A protein and the small-molecule ligand that binds it are described below.
Small molecule (SMILES): C[C@@H](OC(=O)N1C(=O)N[C@@H]2[C@@H](CCCCC(=O)O)SC[C@@H]21)c1cc2c(cc1[N+](=O)[O-])OCO2

Binding-site contacts:
Ligand atom C3 contacts residue SER16 of chain 1.C at 3.7 Å.
Ligand atom O12 contacts residue THR38 of chain 1.C at 2.8 Å (h-bond).
Ligand atom N2 contacts residue THR35 of chain 1.C at 2.9 Å (h-bond).
Ligand atom O31 contacts residue LEU14 of chain 1.C at 3.7 Å.
Ligand atom C38 contacts residue LEU14 of chain 1.C at 3.5 Å (hydrophobic).
Ligand atom C45 contacts residue LEU14 of chain 1.C at 3.4 Å (hydrophobic).
Ligand atom C4 contacts residue TRP110 of chain 1.A at 3.7 Å (hydrophobic).
Ligand atom O44 contacts residue GLY107 of chain 1.A at 3.5 Å (h-bond).
Ligand atom N1 contacts residue ASN118 of chain 1.C at 3.7 Å.
Ligand atom C33 contacts residue TRP110 of chain 1.A at 3.5 Å (hydrophobic).
Ligand atom O32 contacts residue ASN118 of chain 1.C at 3.7 Å.
Ligand atom C6 contacts residue TRP97 of chain 1.C at 3.7 Å (hydrophobic).
Ligand atom N40 contacts residue ASN118 of chain 1.C at 3.6 Å.
Ligand atom O3 contacts residue TYR33 of chain 1.C at 3.1 Å (h-bond).
Ligand atom O12 contacts residue THR40 of chain 1.C at 3.5 Å (h-bond).
Ligand atom O12 contacts residue ALA39 of chain 1.C at 2.6 Å (h-bond).
Ligand atom O3 contacts residue THR35 of chain 1.C at 3.7 Å.
Ligand atom C3 contacts residue THR35 of chain 1.C at 3.7 Å.
Ligand atom O11 contacts residue LEU99 of chain 1.C at 3.7 Å.
Ligand atom C36 contacts residue TRP110 of chain 1.A at 3.5 Å (hydrophobic).
Ligand atom O31 contacts residue ASN118 of chain 1.C at 3.2 Å (h-bond).
Ligand atom O54 contacts residue ASN118 of chain 1.C at 3.0 Å (h-bond).
Ligand atom C8 contacts residue TRP70 of chain 1.C at 3.2 Å (hydrophobic).
Ligand atom O3 contacts residue ASN12 of chain 1.C at 3.6 Å.
Ligand atom O31 contacts residue ASN12 of chain 1.C at 2.9 Å (h-bond).
Ligand atom C30 contacts residue ASN118 of chain 1.C at 3.4 Å.
Ligand atom O11 contacts residue THR40 of chain 1.C at 3.7 Å.
Ligand atom C36 contacts residue LEU14 of chain 1.C at 3.5 Å (hydrophobic).
Ligand atom C37 contacts residue LEU14 of chain 1.C at 3.4 Å (hydrophobic).
Ligand atom C34 contacts residue ILE117 of chain 1.C at 3.0 Å (hydrophobic).
Ligand atom O44 contacts residue LEU14 of chain 1.C at 3.6 Å.
Ligand atom N2 contacts residue VAL37 of chain 1.C at 3.7 Å.
Ligand atom O46 contacts residue LEU14 of chain 1.C at 3.7 Å.
Ligand atom O11 contacts residue SER75 of chain 1.C at 3.1 Å (h-bond).
Ligand atom O54 contacts residue ILE117 of chain 1.C at 3.5 Å (h-bond).
Ligand atom O3 contacts residue SER16 of chain 1.C at 2.8 Å (h-bond).
Ligand atom C11 contacts residue THR38 of chain 1.C at 3.6 Å.
Ligand atom C7 contacts residue TRP110 of chain 1.A at 3.7 Å (hydrophobic).
Ligand atom C39 contacts residue LEU14 of chain 1.C at 3.7 Å (hydrophobic).
Ligand atom O32 contacts residue ILE117 of chain 1.C at 3.5 Å (h-bond).

Sequence of chain 1.A:
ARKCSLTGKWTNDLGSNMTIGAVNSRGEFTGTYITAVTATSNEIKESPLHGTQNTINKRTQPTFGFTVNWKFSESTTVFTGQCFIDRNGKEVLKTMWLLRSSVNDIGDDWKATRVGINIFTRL

Sequence of chain 1.C:
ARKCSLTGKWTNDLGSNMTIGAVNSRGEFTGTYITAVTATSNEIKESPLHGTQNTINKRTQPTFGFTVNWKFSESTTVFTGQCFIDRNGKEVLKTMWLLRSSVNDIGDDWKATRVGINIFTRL